Sequence of chain 25.C:
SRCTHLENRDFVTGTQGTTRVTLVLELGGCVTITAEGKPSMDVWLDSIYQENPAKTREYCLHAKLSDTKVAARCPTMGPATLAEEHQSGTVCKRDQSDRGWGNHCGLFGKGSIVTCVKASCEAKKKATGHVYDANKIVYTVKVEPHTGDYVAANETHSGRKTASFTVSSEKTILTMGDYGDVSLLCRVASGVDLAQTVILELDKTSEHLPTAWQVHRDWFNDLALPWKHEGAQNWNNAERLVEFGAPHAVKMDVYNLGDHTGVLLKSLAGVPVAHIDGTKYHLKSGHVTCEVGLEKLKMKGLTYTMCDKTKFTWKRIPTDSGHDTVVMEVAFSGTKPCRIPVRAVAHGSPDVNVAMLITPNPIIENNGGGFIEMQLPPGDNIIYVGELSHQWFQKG

The small molecule below binds the protein below.
Small molecule (SMILES): CC(=O)N[C@@H]1[C@@H](O)[C@H](O)[C@@H](CO)O[C@H]1O

Binding-site contacts:
Ligand atom O5 contacts residue ASN154 of chain 25.A at 2.3 Å (h-bond).
Ligand atom O7 contacts residue ASN154 of chain 25.A at 3.2 Å (h-bond).
Ligand atom C4 contacts residue HIS104 of chain 25.C at 4.0 Å.
Ligand atom C3 contacts residue HIS104 of chain 25.C at 3.7 Å.
Ligand atom C1 contacts residue HIS104 of chain 25.C at 3.5 Å.
Ligand atom O5 contacts residue HIS104 of chain 25.C at 3.7 Å.
Ligand atom C6 contacts residue HIS104 of chain 25.C at 3.8 Å.
Ligand atom C3 contacts residue ASN154 of chain 25.A at 3.8 Å.
Ligand atom C1 contacts residue ASN154 of chain 25.A at 1.4 Å.
Ligand atom C2 contacts residue ASN154 of chain 25.A at 2.5 Å.
Ligand atom N2 contacts residue ASN154 of chain 25.A at 3.0 Å (h-bond).
Ligand atom C2 contacts residue HIS104 of chain 25.C at 4.2 Å.
Ligand atom O4 contacts residue HIS104 of chain 25.C at 3.8 Å.
Ligand atom C7 contacts residue ASN154 of chain 25.A at 3.5 Å.
Ligand atom C5 contacts residue ASN154 of chain 25.A at 3.6 Å.
Ligand atom O6 contacts residue HIS104 of chain 25.C at 3.6 Å.
Ligand atom C5 contacts residue HIS104 of chain 25.C at 3.4 Å.
Ligand atom C4 contacts residue ASN154 of chain 25.A at 4.2 Å.

Sequence of chain 25.A:
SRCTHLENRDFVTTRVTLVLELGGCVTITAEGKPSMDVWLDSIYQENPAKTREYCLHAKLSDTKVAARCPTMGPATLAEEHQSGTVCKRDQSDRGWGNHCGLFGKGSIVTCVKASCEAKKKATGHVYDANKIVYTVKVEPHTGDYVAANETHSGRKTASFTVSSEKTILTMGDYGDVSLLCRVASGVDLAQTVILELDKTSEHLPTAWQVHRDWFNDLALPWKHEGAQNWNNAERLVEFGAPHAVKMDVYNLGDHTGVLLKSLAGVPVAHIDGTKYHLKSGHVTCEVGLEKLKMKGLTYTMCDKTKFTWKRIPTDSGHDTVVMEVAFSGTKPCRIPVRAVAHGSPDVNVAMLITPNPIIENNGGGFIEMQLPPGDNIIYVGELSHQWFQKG